Sequence of chain 3.A:
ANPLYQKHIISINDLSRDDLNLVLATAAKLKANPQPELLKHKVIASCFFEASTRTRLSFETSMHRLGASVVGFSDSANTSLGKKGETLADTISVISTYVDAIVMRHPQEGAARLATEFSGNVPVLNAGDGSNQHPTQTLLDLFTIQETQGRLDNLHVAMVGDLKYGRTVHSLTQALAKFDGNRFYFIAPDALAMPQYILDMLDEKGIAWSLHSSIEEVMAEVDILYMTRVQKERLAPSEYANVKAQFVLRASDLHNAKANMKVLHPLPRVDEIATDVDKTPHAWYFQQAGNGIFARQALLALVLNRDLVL

This small molecule binds to this protein.
Small molecule (SMILES): NC(=O)CP(=O)(O)O

Sequence of chain 2.A:
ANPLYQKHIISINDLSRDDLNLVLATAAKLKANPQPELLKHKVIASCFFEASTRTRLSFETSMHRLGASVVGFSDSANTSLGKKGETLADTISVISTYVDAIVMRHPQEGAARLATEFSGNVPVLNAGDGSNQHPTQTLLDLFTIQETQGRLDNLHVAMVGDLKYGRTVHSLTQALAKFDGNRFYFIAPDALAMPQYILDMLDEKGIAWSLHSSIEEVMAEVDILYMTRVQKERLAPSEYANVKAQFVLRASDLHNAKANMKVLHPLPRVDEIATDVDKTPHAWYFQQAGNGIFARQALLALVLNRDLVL

Binding-site contacts:
Ligand atom O1 contacts residue THR55 of chain 3.A at 2.5 Å.
Ligand atom N1 contacts residue ARG54 of chain 3.A at 3.9 Å.
Ligand atom O1 contacts residue ASP1 of chain 3.G at 2.8 Å (salt-bridge).
Ligand atom N1 contacts residue ASP1 of chain 3.H at 2.6 Å (salt-bridge).
Ligand atom P contacts residue ARG105 of chain 3.A at 3.5 Å.
Ligand atom C1 contacts residue ARG105 of chain 3.A at 3.8 Å.
Ligand atom O1P contacts residue ARG105 of chain 3.A at 2.8 Å (salt-bridge).
Ligand atom C1P contacts residue ASP1 of chain 3.G at 3.1 Å.
Ligand atom O2P contacts residue ARG105 of chain 3.A at 3.5 Å (salt-bridge).
Ligand atom O2P contacts residue ALA51 of chain 3.A at 3.9 Å.
Ligand atom P contacts residue THR53 of chain 3.A at 3.6 Å.
Ligand atom O2P contacts residue SER52 of chain 3.A at 3.4 Å.
Ligand atom C1P contacts residue PRO268 of chain 3.A at 3.9 Å (hydrophobic).
Ligand atom O3P contacts residue ARG54 of chain 3.A at 2.8 Å (salt-bridge).
Ligand atom P contacts residue SER80 of chain 2.A at 3.5 Å.
Ligand atom C1 contacts residue HIS134 of chain 3.A at 3.9 Å.
Ligand atom O1 contacts residue ARG105 of chain 3.A at 2.7 Å (salt-bridge).
Ligand atom O2P contacts residue THR53 of chain 3.A at 3.6 Å (h-bond).
Ligand atom P contacts residue THR55 of chain 3.A at 3.9 Å.
Ligand atom C1P contacts residue LYS84 of chain 2.A at 3.7 Å.
Ligand atom P contacts residue SER52 of chain 3.A at 3.9 Å.
Ligand atom P contacts residue LYS84 of chain 2.A at 3.7 Å.
Ligand atom C1 contacts residue ASP1 of chain 3.H at 3.4 Å.
Ligand atom O1P contacts residue ARG54 of chain 3.A at 4.0 Å.
Ligand atom O1P contacts residue THR55 of chain 3.A at 2.7 Å.
Ligand atom O1 contacts residue ASP1 of chain 3.H at 3.1 Å (salt-bridge).
Ligand atom C1P contacts residue LEU267 of chain 3.A at 3.2 Å (hydrophobic).
Ligand atom O2P contacts residue SER80 of chain 2.A at 2.5 Å (h-bond).
Ligand atom C1 contacts residue THR55 of chain 3.A at 3.4 Å.
Ligand atom O3P contacts residue THR53 of chain 3.A at 3.3 Å (h-bond).
Ligand atom N1 contacts residue LEU267 of chain 3.A at 2.9 Å (h-bond).
Ligand atom O2P contacts residue LYS84 of chain 2.A at 2.6 Å (salt-bridge).
Ligand atom C1 contacts residue LEU267 of chain 3.A at 3.5 Å (hydrophobic).
Ligand atom O1P contacts residue THR53 of chain 3.A at 3.6 Å (h-bond).
Ligand atom N1 contacts residue PRO266 of chain 3.A at 2.8 Å (h-bond).
Ligand atom O3P contacts residue SER80 of chain 2.A at 3.2 Å (h-bond).
Ligand atom N1 contacts residue ASP1 of chain 3.G at 3.0 Å (salt-bridge).
Ligand atom C1 contacts residue ASP1 of chain 3.G at 2.9 Å.
Ligand atom O1P contacts residue SER52 of chain 3.A at 2.7 Å (h-bond).
Ligand atom O1 contacts residue HIS134 of chain 3.A at 2.9 Å (h-bond).